The protein below binds the small molecule below.
Small molecule (SMILES): Oc1cccc(O)c1

Sequence of chain 1.BA:
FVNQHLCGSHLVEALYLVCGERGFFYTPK

Sequence of chain 1.JA:
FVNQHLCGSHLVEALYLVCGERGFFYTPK

Sequence of chain 1.Z:
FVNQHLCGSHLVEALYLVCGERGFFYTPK

Binding-site contacts:
Ligand atom C1 contacts residue CYS11 of chain 1.AA at 4.0 Å (hydrophobic).
Ligand atom C3 contacts residue HIS5 of chain 1.Z at 3.5 Å.
Ligand atom C6 contacts residue HIS5 of chain 1.Z at 4.5 Å.
Ligand atom C5 contacts residue HIS5 of chain 1.Z at 4.2 Å.
Ligand atom O3 contacts residue HIS5 of chain 1.Z at 3.4 Å (h-bond).
Ligand atom O1 contacts residue LEU11 of chain 1.BA at 4.2 Å.
Ligand atom C1 contacts residue ILE10 of chain 1.AA at 4.3 Å (hydrophobic).
Ligand atom C1 contacts residue HIS5 of chain 1.Z at 4.5 Å.
Ligand atom C3 contacts residue ALA14 of chain 1.BA at 4.0 Å (hydrophobic).
Ligand atom C6 contacts residue CYS7 of chain 1.BA at 4.0 Å (hydrophobic).
Ligand atom C2 contacts residue CYS11 of chain 1.AA at 3.8 Å (hydrophobic).
Ligand atom O3 contacts residue LEU16 of chain 1.AA at 4.0 Å.
Ligand atom C5 contacts residue CYS7 of chain 1.BA at 4.2 Å (hydrophobic).
Ligand atom C3 contacts residue LEU11 of chain 1.BA at 4.5 Å (hydrophobic).
Ligand atom O1 contacts residue CYS11 of chain 1.AA at 3.0 Å (h-bond).
Ligand atom C5 contacts residue HIS10 of chain 1.BA at 4.0 Å.
Ligand atom O3 contacts residue ALA14 of chain 1.BA at 3.3 Å.
Ligand atom O1 contacts residue SER9 of chain 1.AA at 3.8 Å.
Ligand atom C2 contacts residue ILE10 of chain 1.AA at 4.0 Å (hydrophobic).
Ligand atom C4 contacts residue ALA14 of chain 1.BA at 4.2 Å (hydrophobic).
Ligand atom C3 contacts residue LEU16 of chain 1.AA at 4.4 Å (hydrophobic).
Ligand atom C1 contacts residue CYS6 of chain 1.AA at 3.3 Å (hydrophobic).
Ligand atom O1 contacts residue ILE10 of chain 1.AA at 3.5 Å.
Ligand atom C5 contacts residue LEU6 of chain 1.Z at 4.2 Å (hydrophobic).
Ligand atom C4 contacts residue HIS10 of chain 1.BA at 3.9 Å.
Ligand atom C5 contacts residue LEU11 of chain 1.BA at 3.8 Å (hydrophobic).
Ligand atom C6 contacts residue CYS6 of chain 1.AA at 3.3 Å (hydrophobic).
Ligand atom C6 contacts residue VAL2 of chain 1.Z at 4.3 Å (hydrophobic).
Ligand atom C2 contacts residue HIS5 of chain 1.Z at 4.0 Å.
Ligand atom C4 contacts residue HIS5 of chain 1.Z at 3.7 Å.
Ligand atom C1 contacts residue LEU11 of chain 1.BA at 3.8 Å (hydrophobic).
Ligand atom C2 contacts residue LEU11 of chain 1.BA at 4.2 Å (hydrophobic).
Ligand atom O3 contacts residue LEU17 of chain 1.JA at 3.3 Å.
Ligand atom C6 contacts residue LEU11 of chain 1.BA at 3.5 Å (hydrophobic).
Ligand atom C4 contacts residue LEU11 of chain 1.BA at 4.1 Å (hydrophobic).
Ligand atom O1 contacts residue CYS6 of chain 1.AA at 2.4 Å (h-bond).
Ligand atom C2 contacts residue LEU16 of chain 1.AA at 4.5 Å (hydrophobic).

Sequence of chain 1.AA:
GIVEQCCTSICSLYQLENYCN